Binding-site contacts:
Ligand atom C2 contacts residue ASN603 of chain 1.A at 2.5 Å.
Ligand atom N2 contacts residue ASN603 of chain 1.A at 2.9 Å (h-bond).
Ligand atom C1 contacts residue ASN603 of chain 1.A at 1.4 Å.
Ligand atom O7 contacts residue ASN603 of chain 1.A at 4.3 Å.
Ligand atom C4 contacts residue ASN603 of chain 1.A at 4.3 Å.
Ligand atom C5 contacts residue ASN603 of chain 1.A at 3.7 Å.
Ligand atom O5 contacts residue ASN603 of chain 1.A at 2.4 Å (h-bond).
Ligand atom C7 contacts residue ASN603 of chain 1.A at 3.8 Å.
Ligand atom C3 contacts residue ASN603 of chain 1.A at 3.8 Å.

Sequence of chain 1.A:
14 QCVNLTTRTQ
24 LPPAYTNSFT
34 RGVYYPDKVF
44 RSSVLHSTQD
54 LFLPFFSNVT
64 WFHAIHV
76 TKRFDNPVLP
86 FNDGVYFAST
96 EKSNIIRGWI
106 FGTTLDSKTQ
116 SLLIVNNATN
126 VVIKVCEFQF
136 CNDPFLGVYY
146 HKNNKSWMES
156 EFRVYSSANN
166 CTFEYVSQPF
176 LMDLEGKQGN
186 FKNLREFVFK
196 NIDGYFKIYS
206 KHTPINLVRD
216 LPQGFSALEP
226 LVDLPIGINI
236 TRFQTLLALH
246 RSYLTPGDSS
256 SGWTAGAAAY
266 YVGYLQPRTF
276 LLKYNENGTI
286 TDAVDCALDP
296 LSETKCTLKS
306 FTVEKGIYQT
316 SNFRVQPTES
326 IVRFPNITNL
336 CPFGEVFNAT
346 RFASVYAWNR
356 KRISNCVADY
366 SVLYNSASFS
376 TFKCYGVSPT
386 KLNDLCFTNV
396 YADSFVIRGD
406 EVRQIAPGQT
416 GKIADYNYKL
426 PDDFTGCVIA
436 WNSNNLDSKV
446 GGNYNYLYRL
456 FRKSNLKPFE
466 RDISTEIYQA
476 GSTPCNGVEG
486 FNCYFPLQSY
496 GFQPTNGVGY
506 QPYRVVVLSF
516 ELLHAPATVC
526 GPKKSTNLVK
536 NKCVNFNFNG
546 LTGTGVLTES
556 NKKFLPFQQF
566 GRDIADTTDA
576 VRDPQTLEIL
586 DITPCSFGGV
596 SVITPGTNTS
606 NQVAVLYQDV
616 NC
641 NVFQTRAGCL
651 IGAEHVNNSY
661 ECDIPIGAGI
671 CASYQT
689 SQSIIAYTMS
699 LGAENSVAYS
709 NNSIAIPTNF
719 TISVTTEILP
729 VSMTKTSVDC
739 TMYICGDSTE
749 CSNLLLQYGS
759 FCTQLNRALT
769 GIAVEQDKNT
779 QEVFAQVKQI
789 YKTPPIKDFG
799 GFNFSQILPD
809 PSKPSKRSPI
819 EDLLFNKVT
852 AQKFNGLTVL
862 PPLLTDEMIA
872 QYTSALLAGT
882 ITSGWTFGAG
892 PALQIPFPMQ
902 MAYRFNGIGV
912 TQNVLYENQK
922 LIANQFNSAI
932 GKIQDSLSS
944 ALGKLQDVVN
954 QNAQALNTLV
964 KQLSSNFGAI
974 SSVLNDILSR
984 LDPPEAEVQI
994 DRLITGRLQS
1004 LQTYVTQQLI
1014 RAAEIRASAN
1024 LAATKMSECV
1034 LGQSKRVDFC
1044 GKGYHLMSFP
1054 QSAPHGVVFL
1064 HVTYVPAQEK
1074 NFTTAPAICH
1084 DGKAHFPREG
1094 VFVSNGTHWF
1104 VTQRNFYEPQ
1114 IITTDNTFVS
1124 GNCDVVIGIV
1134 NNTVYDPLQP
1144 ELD

A protein and the small-molecule ligand that binds it are described below.
Small molecule (SMILES): CC(=O)N[C@@H]1[C@@H](O)[C@H](O)[C@@H](CO)O[C@H]1O